Sequence of chain 1.D:
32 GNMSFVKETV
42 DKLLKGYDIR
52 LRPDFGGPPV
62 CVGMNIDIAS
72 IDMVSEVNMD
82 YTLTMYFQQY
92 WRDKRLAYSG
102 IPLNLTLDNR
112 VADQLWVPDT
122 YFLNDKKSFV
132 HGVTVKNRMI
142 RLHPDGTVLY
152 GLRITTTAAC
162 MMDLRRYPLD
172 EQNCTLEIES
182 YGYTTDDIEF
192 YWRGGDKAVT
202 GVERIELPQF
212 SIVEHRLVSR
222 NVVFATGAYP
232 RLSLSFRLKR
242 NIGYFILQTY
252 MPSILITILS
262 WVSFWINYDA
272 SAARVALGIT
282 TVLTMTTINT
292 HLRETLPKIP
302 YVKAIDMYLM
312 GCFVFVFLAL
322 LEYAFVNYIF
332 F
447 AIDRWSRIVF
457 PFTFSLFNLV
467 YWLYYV

This protein binds this small molecule.
Small molecule (SMILES): CC(=O)N[C@H]1[C@H](O[C@H]2[C@H](O)[C@@H](NC(C)=O)CO[C@@H]2CO)O[C@H](CO)[C@@H](O)[C@@H]1O

Binding-site contacts:
Ligand atom C4 contacts residue ASN105 of chain 1.D at 4.3 Å.
Ligand atom C8 contacts residue PRO103 of chain 1.D at 3.9 Å (hydrophobic).
Ligand atom C8 contacts residue LEU104 of chain 1.D at 4.3 Å (hydrophobic).
Ligand atom O5 contacts residue HIS144 of chain 1.D at 3.5 Å.
Ligand atom C5 contacts residue HIS144 of chain 1.D at 4.1 Å.
Ligand atom C6 contacts residue HIS144 of chain 1.D at 4.2 Å.
Ligand atom C5 contacts residue ASN105 of chain 1.D at 3.7 Å.
Ligand atom C7 contacts residue ASN105 of chain 1.D at 3.5 Å.
Ligand atom C2 contacts residue ASN105 of chain 1.D at 2.5 Å.
Ligand atom C1 contacts residue ASN105 of chain 1.D at 1.4 Å.
Ligand atom C3 contacts residue ASN105 of chain 1.D at 3.8 Å.
Ligand atom O5 contacts residue ASN105 of chain 1.D at 2.4 Å (h-bond).
Ligand atom C1 contacts residue HIS144 of chain 1.D at 3.9 Å.
Ligand atom C8 contacts residue ASN105 of chain 1.D at 4.4 Å.
Ligand atom N2 contacts residue ASN105 of chain 1.D at 2.9 Å (h-bond).
Ligand atom O7 contacts residue ASN105 of chain 1.D at 3.7 Å.